This protein binds this small molecule.
Small molecule (SMILES): CSc1ccc(/C=C2/C(C)=C(CC(=O)O)c3cc(F)ccc32)cc1

Sequence of chain 1.A:
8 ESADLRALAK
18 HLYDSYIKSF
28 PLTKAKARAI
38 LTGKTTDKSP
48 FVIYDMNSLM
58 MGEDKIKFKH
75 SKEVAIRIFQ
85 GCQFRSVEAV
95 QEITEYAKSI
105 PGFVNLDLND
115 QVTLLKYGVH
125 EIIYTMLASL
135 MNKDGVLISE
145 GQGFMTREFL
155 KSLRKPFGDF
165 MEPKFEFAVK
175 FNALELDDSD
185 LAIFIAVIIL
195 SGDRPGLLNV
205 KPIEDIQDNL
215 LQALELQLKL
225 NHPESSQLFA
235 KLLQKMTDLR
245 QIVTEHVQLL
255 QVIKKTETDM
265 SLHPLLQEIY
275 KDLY

Binding-site contacts:
Ligand atom C8 contacts residue HIS250 of chain 1.A at 3.8 Å.
Ligand atom C20 contacts residue LEU157 of chain 1.A at 3.4 Å (hydrophobic).
Ligand atom C4 contacts residue HIS250 of chain 1.A at 3.4 Å.
Ligand atom F contacts residue ILE127 of chain 1.A at 3.8 Å.
Ligand atom O1 contacts residue TYR274 of chain 1.A at 3.5 Å (h-bond).
Ligand atom O2 contacts residue HIS250 of chain 1.A at 2.5 Å (h-bond).
Ligand atom C15 contacts residue CYS86 of chain 1.A at 3.4 Å (hydrophobic).
Ligand atom C12 contacts residue MET165 of chain 1.A at 3.7 Å (hydrophobic).
Ligand atom C10 contacts residue LEU254 of chain 1.A at 3.9 Å (hydrophobic).
Ligand atom C14 contacts residue HIS250 of chain 1.A at 3.6 Å.
Ligand atom C20 contacts residue PHE161 of chain 1.A at 3.2 Å (hydrophobic).
Ligand atom C4 contacts residue CYS86 of chain 1.A at 3.8 Å (hydrophobic).
Ligand atom C14 contacts residue SER90 of chain 1.A at 3.7 Å.
Ligand atom C3 contacts residue HIS250 of chain 1.A at 3.9 Å.
Ligand atom C18 contacts residue PHE161 of chain 1.A at 3.6 Å (hydrophobic).
Ligand atom C10 contacts residue GLN87 of chain 1.A at 3.6 Å.
Ligand atom C14 contacts residue HIS124 of chain 1.A at 3.5 Å.
Ligand atom C1 contacts residue HIS250 of chain 1.A at 3.7 Å.
Ligand atom O1 contacts residue LEU270 of chain 1.A at 3.6 Å.
Ligand atom O2 contacts residue HIS124 of chain 1.A at 3.5 Å (h-bond).
Ligand atom O2 contacts residue LEU254 of chain 1.A at 3.9 Å.
Ligand atom O1 contacts residue HIS124 of chain 1.A at 2.6 Å (h-bond).
Ligand atom C18 contacts residue PHE164 of chain 1.A at 3.4 Å (hydrophobic).
Ligand atom C16 contacts residue PHE83 of chain 1.A at 3.5 Å (hydrophobic).
Ligand atom C19 contacts residue PHE164 of chain 1.A at 3.8 Å (hydrophobic).
Ligand atom C14 contacts residue TYR274 of chain 1.A at 3.4 Å (hydrophobic).
Ligand atom C2 contacts residue HIS250 of chain 1.A at 3.5 Å.
Ligand atom C16 contacts residue PHE164 of chain 1.A at 3.3 Å (hydrophobic).
Ligand atom C11 contacts residue TYR128 of chain 1.A at 3.8 Å (hydrophobic).
Ligand atom C17 contacts residue CYS86 of chain 1.A at 3.7 Å (hydrophobic).
Ligand atom S contacts residue PHE161 of chain 1.A at 3.4 Å (h-bond).
Ligand atom O1 contacts residue SER90 of chain 1.A at 2.9 Å (h-bond).
Ligand atom C6 contacts residue LEU270 of chain 1.A at 3.8 Å (hydrophobic).
Ligand atom C9 contacts residue PHE83 of chain 1.A at 3.4 Å (hydrophobic).
Ligand atom C10 contacts residue PHE83 of chain 1.A at 3.5 Å (hydrophobic).
Ligand atom C8 contacts residue MET165 of chain 1.A at 3.8 Å (hydrophobic).
Ligand atom O2 contacts residue TYR274 of chain 1.A at 2.5 Å (h-bond).
Ligand atom F contacts residue TYR128 of chain 1.A at 3.2 Å.
Ligand atom C5 contacts residue HIS250 of chain 1.A at 3.7 Å.
Ligand atom C13 contacts residue PHE83 of chain 1.A at 3.9 Å (hydrophobic).